A small-molecule ligand and the protein it binds are described below.
Small molecule (SMILES): Cc1ncc(COP(=O)(O)O)c(C/N=C2\CONC2=O)c1O

Binding-site contacts:
Ligand atom CB contacts residue TYR113 of chain 2.A at 3.3 Å (hydrophobic).
Ligand atom OG contacts residue SER339 of chain 2.A at 3.6 Å (h-bond).
Ligand atom P contacts residue TYR58 of chain 4.A at 3.6 Å.
Ligand atom CB contacts residue LYS210 of chain 2.A at 3.1 Å.
Ligand atom C4A contacts residue TYR113 of chain 2.A at 3.5 Å (hydrophobic).
Ligand atom P contacts residue SER207 of chain 2.A at 3.5 Å.
Ligand atom C2A contacts residue ASP185 of chain 2.A at 3.5 Å.
Ligand atom CA contacts residue TYR113 of chain 2.A at 3.3 Å (hydrophobic).
Ligand atom O3P contacts residue SER207 of chain 2.A at 2.7 Å (h-bond).
Ligand atom ND contacts residue VAL338 of chain 2.A at 3.6 Å.
Ligand atom O1P contacts residue GLY88 of chain 2.A at 3.0 Å (h-bond).
Ligand atom OG contacts residue VAL338 of chain 2.A at 3.7 Å.
Ligand atom N contacts residue TYR113 of chain 2.A at 3.4 Å.
Ligand atom O contacts residue LEU340 of chain 2.A at 3.3 Å.
Ligand atom C4 contacts residue TYR113 of chain 2.A at 3.5 Å (hydrophobic).
Ligand atom O3P contacts residue THR209 of chain 2.A at 2.8 Å (h-bond).
Ligand atom O4P contacts residue SER207 of chain 2.A at 3.1 Å (h-bond).
Ligand atom O3P contacts residue TYR58 of chain 4.A at 3.5 Å (h-bond).
Ligand atom P contacts residue ARG60 of chain 4.A at 3.7 Å.
Ligand atom N1 contacts residue ASP185 of chain 2.A at 2.6 Å (salt-bridge).
Ligand atom N contacts residue LYS210 of chain 2.A at 3.3 Å.
Ligand atom C2 contacts residue ASP185 of chain 2.A at 3.5 Å.
Ligand atom C3 contacts residue TYR113 of chain 2.A at 3.6 Å (hydrophobic).
Ligand atom C6 contacts residue ASP185 of chain 2.A at 3.4 Å.
Ligand atom P contacts residue GLY88 of chain 2.A at 3.4 Å.
Ligand atom O3P contacts residue GLY88 of chain 2.A at 3.0 Å (h-bond).
Ligand atom O contacts residue ARG374 of chain 2.A at 2.9 Å (salt-bridge).
Ligand atom C4A contacts residue LYS210 of chain 2.A at 3.4 Å.
Ligand atom C5A contacts residue TYR113 of chain 2.A at 3.6 Å (hydrophobic).
Ligand atom O1P contacts residue ARG60 of chain 4.A at 2.8 Å (salt-bridge).
Ligand atom C5 contacts residue TYR113 of chain 2.A at 3.5 Å (hydrophobic).
Ligand atom O4P contacts residue GLY88 of chain 2.A at 3.5 Å.
Ligand atom CA contacts residue LYS210 of chain 2.A at 3.3 Å.
Ligand atom O2P contacts residue ARG60 of chain 4.A at 2.9 Å (salt-bridge).
Ligand atom ND contacts residue SER339 of chain 2.A at 2.9 Å (h-bond).
Ligand atom O1P contacts residue SER87 of chain 2.A at 3.4 Å.
Ligand atom O1P contacts residue ILE89 of chain 2.A at 2.9 Å (h-bond).
Ligand atom C contacts residue SER339 of chain 2.A at 3.7 Å.
Ligand atom O2P contacts residue TYR58 of chain 4.A at 2.5 Å (h-bond).
Ligand atom N1 contacts residue THR187 of chain 2.A at 3.7 Å.

Sequence of chain 2.A:
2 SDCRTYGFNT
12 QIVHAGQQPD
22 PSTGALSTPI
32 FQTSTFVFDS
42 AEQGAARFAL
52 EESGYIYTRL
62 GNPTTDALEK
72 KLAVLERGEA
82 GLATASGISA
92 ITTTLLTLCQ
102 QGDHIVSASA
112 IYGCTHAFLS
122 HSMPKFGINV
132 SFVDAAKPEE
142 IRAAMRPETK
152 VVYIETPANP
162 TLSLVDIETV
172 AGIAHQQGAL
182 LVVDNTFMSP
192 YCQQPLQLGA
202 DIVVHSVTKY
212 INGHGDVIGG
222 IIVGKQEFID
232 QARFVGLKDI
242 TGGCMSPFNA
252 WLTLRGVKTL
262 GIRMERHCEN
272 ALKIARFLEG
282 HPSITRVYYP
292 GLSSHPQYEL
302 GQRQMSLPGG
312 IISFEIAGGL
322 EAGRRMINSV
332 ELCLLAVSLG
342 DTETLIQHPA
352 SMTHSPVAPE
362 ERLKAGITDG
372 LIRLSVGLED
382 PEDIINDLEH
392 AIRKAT

Sequence of chain 4.A:
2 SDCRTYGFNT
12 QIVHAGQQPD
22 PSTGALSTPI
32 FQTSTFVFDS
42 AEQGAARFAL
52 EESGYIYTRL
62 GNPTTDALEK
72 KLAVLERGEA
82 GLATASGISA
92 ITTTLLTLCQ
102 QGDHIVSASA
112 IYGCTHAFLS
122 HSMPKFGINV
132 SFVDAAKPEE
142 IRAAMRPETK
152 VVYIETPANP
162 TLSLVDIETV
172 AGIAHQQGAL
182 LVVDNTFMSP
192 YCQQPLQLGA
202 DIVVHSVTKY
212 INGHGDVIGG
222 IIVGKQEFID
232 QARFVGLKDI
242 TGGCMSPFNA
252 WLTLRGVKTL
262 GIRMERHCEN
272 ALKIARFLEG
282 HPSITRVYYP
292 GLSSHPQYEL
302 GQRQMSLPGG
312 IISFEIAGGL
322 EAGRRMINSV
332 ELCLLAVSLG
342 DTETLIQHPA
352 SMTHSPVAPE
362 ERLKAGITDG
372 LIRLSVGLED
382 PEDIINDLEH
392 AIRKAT